Binding-site contacts:
Ligand atom CBG contacts residue SER136 of chain 1.A at 3.2 Å.
Ligand atom CBG contacts residue TYR134 of chain 1.A at 3.4 Å (hydrophobic).
Ligand atom FAJ contacts residue GLY39 of chain 1.A at 3.2 Å.
Ligand atom OAB contacts residue MET1 of chain 1.A at 3.2 Å.
Ligand atom OAD contacts residue LEU115 of chain 1.A at 3.5 Å.
Ligand atom CAV contacts residue MET144 of chain 1.A at 3.2 Å (hydrophobic).
Ligand atom CAI contacts residue PHE112 of chain 1.A at 3.6 Å (hydrophobic).
Ligand atom OAB contacts residue TYR2 of chain 1.A at 3.0 Å (h-bond).
Ligand atom FAK contacts residue PHE112 of chain 1.A at 3.0 Å.
Ligand atom CAG contacts residue LEU4 of chain 1.A at 3.2 Å (hydrophobic).
Ligand atom FAK contacts residue TYR2 of chain 1.A at 3.3 Å.
Ligand atom OAA contacts residue PRO118 of chain 1.A at 3.3 Å.
Ligand atom FAA contacts residue LEU152 of chain 1.A at 3.5 Å.
Ligand atom CBM contacts residue LEU115 of chain 1.A at 3.4 Å (hydrophobic).
Ligand atom CAJ contacts residue TYR83 of chain 1.A at 3.4 Å (hydrophobic).
Ligand atom FAA contacts residue LEU148 of chain 1.A at 3.6 Å.
Ligand atom OBF contacts residue TRP74 of chain 1.A at 3.0 Å (h-bond).
Ligand atom OAD contacts residue ARG138 of chain 1.A at 2.9 Å (salt-bridge).
Ligand atom FAE contacts residue PHE112 of chain 1.A at 2.5 Å.
Ligand atom OAB contacts residue ARG138 of chain 1.A at 3.4 Å (salt-bridge).
Ligand atom CBA contacts residue HIS105 of chain 1.A at 3.5 Å.
Ligand atom OAA contacts residue TYR134 of chain 1.A at 2.7 Å (h-bond).
Ligand atom OAC contacts residue SER136 of chain 1.A at 3.4 Å (h-bond).
Ligand atom CBH contacts residue ARG138 of chain 1.A at 3.3 Å.
Ligand atom OAD contacts residue ARG116 of chain 1.A at 2.9 Å (salt-bridge).
Ligand atom CAX contacts residue PRO118 of chain 1.A at 3.6 Å (hydrophobic).
Ligand atom CAJ contacts residue LEU4 of chain 1.A at 3.1 Å (hydrophobic).
Ligand atom CBD contacts residue TRP74 of chain 1.A at 3.6 Å (hydrophobic).
Ligand atom OAC contacts residue ARG138 of chain 1.A at 2.9 Å.
Ligand atom CAW contacts residue MET144 of chain 1.A at 3.0 Å (hydrophobic).
Ligand atom CAD contacts residue LEU148 of chain 1.A at 3.7 Å (hydrophobic).
Ligand atom FAE contacts residue TYR83 of chain 1.A at 3.4 Å.
Ligand atom CAT contacts residue LEU115 of chain 1.A at 3.7 Å (hydrophobic).
Ligand atom CAB contacts residue PHE97 of chain 1.A at 3.5 Å (hydrophobic).
Ligand atom OAA contacts residue SER136 of chain 1.A at 2.3 Å (h-bond).
Ligand atom CBH contacts residue LEU115 of chain 1.A at 3.4 Å (hydrophobic).
Ligand atom CAP contacts residue HIS105 of chain 1.A at 3.7 Å.
Ligand atom CBK contacts residue TRP74 of chain 1.A at 3.7 Å (hydrophobic).
Ligand atom CBI contacts residue LEU4 of chain 1.A at 3.6 Å (hydrophobic).
Ligand atom CAG contacts residue TYR83 of chain 1.A at 3.0 Å (hydrophobic).

The protein below binds the small molecule below.
Small molecule (SMILES): O=C(O)CCCCN(CCc1cc(F)ccc1OCc1ccc(-c2ccc(C(F)(F)F)cc2)cc1)Cc1ccc(C(=O)O)cc1

Sequence of chain 1.A:
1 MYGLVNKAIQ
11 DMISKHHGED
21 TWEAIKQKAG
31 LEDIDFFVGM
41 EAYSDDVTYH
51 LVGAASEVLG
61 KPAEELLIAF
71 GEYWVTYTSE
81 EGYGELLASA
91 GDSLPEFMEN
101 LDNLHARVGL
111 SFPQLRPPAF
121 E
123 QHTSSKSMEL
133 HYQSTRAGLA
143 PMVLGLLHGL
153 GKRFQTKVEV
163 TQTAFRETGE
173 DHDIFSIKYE